The protein below binds the small molecule below.
Small molecule (SMILES): CC(=O)N[C@@H]1[C@@H](O)[C@H](O)[C@@H](CO)O[C@H]1O

Sequence of chain 1.A:
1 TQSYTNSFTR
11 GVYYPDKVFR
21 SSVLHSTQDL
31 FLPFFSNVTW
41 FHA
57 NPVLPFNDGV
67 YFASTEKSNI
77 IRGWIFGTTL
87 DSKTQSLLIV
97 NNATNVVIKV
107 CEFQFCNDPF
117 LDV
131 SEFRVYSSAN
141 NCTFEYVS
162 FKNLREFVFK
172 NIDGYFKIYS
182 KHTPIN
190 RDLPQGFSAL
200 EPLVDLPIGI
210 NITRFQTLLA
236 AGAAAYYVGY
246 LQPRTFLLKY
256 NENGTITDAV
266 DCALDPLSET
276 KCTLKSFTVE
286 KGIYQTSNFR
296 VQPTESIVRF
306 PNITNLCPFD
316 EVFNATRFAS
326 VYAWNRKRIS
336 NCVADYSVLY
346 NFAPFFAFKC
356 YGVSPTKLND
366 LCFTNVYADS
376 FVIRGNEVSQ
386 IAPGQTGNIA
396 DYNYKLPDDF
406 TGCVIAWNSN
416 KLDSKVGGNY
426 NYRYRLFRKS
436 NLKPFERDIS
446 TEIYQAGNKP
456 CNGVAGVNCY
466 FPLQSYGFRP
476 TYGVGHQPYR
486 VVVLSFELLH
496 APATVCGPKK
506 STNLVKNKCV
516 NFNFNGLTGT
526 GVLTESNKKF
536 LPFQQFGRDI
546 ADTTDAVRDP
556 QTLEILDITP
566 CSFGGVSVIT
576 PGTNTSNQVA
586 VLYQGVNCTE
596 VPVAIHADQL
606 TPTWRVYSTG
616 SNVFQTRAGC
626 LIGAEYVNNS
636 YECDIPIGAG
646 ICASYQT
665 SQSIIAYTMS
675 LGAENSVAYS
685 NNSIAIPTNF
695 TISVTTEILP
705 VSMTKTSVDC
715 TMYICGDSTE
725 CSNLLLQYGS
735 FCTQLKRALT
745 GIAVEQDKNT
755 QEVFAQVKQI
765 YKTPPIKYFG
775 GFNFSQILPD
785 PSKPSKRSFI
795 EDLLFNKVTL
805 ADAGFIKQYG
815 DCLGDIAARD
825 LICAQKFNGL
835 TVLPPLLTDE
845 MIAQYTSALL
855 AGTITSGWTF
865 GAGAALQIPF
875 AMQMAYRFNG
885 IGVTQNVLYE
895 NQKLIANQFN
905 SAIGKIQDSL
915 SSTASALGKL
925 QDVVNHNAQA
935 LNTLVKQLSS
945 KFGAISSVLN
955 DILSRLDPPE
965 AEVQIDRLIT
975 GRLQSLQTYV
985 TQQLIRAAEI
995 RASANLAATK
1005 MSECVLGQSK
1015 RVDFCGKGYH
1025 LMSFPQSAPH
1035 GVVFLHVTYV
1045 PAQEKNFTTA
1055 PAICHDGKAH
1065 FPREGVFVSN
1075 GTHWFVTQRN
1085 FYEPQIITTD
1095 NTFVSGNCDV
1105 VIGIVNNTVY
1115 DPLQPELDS

Binding-site contacts:
Ligand atom N2 contacts residue GLN812 of chain 1.C at 4.2 Å.
Ligand atom O5 contacts residue THR594 of chain 1.A at 4.3 Å.
Ligand atom O7 contacts residue GLN812 of chain 1.C at 2.5 Å (h-bond).
Ligand atom O7 contacts residue ASN592 of chain 1.A at 3.7 Å.
Ligand atom O5 contacts residue GLN812 of chain 1.C at 3.6 Å (h-bond).
Ligand atom C1 contacts residue ASN592 of chain 1.A at 1.4 Å.
Ligand atom C1 contacts residue GLN812 of chain 1.C at 3.6 Å.
Ligand atom C4 contacts residue ASN592 of chain 1.A at 4.2 Å.
Ligand atom C5 contacts residue ASN592 of chain 1.A at 3.6 Å.
Ligand atom C2 contacts residue ASN592 of chain 1.A at 2.4 Å.
Ligand atom C7 contacts residue GLN812 of chain 1.C at 3.5 Å.
Ligand atom N2 contacts residue ASN592 of chain 1.A at 2.9 Å (h-bond).
Ligand atom C7 contacts residue ASN592 of chain 1.A at 3.5 Å.
Ligand atom C8 contacts residue ILE810 of chain 1.C at 3.8 Å (hydrophobic).
Ligand atom O5 contacts residue ASN592 of chain 1.A at 2.3 Å (h-bond).
Ligand atom C3 contacts residue ASN592 of chain 1.A at 3.8 Å.
Ligand atom C2 contacts residue GLN812 of chain 1.C at 3.9 Å.

Sequence of chain 1.C:
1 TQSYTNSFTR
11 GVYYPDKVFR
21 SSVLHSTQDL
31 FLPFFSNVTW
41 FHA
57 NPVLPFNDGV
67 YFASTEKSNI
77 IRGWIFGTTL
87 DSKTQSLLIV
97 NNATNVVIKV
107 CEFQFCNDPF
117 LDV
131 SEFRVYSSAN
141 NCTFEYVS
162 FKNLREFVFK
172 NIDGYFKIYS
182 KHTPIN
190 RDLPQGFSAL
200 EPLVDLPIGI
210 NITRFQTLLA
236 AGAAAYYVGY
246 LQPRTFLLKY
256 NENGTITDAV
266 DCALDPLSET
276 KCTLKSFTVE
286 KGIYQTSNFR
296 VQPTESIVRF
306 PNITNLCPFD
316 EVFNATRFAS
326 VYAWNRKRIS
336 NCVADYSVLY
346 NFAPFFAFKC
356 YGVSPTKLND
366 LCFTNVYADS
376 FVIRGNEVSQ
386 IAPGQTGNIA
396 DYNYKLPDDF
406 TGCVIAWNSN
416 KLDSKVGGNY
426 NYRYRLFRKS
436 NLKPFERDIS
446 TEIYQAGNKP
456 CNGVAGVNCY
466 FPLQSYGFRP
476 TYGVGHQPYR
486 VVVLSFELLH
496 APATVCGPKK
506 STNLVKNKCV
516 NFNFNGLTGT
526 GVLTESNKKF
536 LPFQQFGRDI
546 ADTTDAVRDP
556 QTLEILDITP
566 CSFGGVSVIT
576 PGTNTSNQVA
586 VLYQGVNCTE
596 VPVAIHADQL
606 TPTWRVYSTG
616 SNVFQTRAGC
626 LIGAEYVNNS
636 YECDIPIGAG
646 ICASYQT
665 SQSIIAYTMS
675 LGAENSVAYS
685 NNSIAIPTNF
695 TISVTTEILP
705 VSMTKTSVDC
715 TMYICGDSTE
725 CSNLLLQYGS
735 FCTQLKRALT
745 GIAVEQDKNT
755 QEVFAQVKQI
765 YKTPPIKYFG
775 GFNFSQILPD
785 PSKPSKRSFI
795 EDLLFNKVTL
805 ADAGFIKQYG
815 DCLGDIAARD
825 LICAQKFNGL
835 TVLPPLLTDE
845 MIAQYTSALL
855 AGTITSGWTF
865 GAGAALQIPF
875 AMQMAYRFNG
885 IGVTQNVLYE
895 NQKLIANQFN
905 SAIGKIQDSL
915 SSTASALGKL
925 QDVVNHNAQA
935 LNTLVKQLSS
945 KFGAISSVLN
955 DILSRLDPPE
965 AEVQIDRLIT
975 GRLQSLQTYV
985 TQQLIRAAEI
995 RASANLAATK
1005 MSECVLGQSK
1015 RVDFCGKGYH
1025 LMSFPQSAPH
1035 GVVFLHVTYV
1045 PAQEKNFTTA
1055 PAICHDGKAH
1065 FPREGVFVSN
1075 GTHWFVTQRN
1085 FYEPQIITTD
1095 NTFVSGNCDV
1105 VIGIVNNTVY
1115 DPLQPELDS